Binding-site contacts:
Ligand atom C1 contacts residue ASN154 of chain 13.A at 2.6 Å.
Ligand atom C7 contacts residue VAL153 of chain 13.A at 4.0 Å (hydrophobic).
Ligand atom C6 contacts residue THR156 of chain 13.A at 4.2 Å.
Ligand atom N2 contacts residue ASN154 of chain 13.A at 2.2 Å (h-bond).
Ligand atom O7 contacts residue VAL153 of chain 13.A at 2.8 Å (h-bond).
Ligand atom O5 contacts residue ASN154 of chain 13.A at 3.7 Å.
Ligand atom O7 contacts residue ASN154 of chain 13.A at 1.3 Å (h-bond).
Ligand atom C8 contacts residue GLY150 of chain 13.A at 4.3 Å.
Ligand atom O7 contacts residue THR156 of chain 13.A at 4.2 Å.
Ligand atom C1 contacts residue THR156 of chain 13.A at 4.1 Å.
Ligand atom C5 contacts residue THR156 of chain 13.A at 3.7 Å.
Ligand atom O7 contacts residue GLY150 of chain 13.A at 4.2 Å.
Ligand atom C8 contacts residue ASN154 of chain 13.A at 3.4 Å.
Ligand atom C7 contacts residue GLY150 of chain 13.A at 4.5 Å.
Ligand atom C3 contacts residue ASN154 of chain 13.A at 4.3 Å.
Ligand atom O5 contacts residue THR156 of chain 13.A at 3.9 Å.
Ligand atom C7 contacts residue ASN154 of chain 13.A at 1.9 Å.
Ligand atom C2 contacts residue ASN154 of chain 13.A at 2.9 Å.

This protein binds this small molecule.
Small molecule (SMILES): CC(=O)N[C@H]1[C@H](O[C@H]2[C@H](O)[C@@H](NC(C)=O)CO[C@@H]2CO)O[C@H](CO)[C@@H](O)[C@@H]1O

Sequence of chain 13.A:
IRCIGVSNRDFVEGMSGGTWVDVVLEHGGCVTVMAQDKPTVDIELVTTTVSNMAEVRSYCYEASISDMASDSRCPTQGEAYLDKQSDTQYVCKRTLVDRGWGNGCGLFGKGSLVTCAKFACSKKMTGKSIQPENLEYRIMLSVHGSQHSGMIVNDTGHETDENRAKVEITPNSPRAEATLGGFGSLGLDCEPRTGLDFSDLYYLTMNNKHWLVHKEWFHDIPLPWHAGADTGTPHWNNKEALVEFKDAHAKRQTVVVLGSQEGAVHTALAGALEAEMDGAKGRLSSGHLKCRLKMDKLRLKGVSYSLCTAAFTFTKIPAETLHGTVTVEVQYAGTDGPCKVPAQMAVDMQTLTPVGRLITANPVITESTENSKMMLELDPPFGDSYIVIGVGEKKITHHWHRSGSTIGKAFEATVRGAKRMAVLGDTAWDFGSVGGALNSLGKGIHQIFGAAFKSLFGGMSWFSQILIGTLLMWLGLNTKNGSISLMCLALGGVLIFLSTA